The protein below binds the small molecule below.
Small molecule (SMILES): CC(=O)N[C@H]1[C@H](O[C@H]2[C@H](O)[C@@H](NC(C)=O)CO[C@@H]2CO[C@@H]2O[C@@H](C)[C@@H](O)[C@@H](O)[C@@H]2O)O[C@H](CO)[C@@H](O)[C@@H]1O

Sequence of chain 3.A:
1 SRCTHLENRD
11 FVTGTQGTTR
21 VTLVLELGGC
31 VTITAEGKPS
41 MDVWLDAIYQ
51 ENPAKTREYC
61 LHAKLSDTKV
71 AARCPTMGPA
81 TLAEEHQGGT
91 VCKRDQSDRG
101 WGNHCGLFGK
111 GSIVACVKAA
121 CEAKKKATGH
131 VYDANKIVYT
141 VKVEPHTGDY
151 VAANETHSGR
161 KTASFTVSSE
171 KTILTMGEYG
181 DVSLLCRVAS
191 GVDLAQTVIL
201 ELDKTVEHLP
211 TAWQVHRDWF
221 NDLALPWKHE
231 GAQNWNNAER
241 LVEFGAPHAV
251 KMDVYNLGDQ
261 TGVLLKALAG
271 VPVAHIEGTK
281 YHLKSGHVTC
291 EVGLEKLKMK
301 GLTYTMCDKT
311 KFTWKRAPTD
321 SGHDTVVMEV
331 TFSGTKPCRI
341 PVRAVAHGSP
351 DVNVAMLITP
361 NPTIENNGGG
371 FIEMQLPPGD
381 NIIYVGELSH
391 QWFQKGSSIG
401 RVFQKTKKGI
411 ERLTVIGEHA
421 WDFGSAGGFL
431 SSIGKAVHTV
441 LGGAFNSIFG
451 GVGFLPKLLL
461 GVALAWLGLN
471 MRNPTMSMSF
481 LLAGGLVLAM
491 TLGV

Sequence of chain 3.B:
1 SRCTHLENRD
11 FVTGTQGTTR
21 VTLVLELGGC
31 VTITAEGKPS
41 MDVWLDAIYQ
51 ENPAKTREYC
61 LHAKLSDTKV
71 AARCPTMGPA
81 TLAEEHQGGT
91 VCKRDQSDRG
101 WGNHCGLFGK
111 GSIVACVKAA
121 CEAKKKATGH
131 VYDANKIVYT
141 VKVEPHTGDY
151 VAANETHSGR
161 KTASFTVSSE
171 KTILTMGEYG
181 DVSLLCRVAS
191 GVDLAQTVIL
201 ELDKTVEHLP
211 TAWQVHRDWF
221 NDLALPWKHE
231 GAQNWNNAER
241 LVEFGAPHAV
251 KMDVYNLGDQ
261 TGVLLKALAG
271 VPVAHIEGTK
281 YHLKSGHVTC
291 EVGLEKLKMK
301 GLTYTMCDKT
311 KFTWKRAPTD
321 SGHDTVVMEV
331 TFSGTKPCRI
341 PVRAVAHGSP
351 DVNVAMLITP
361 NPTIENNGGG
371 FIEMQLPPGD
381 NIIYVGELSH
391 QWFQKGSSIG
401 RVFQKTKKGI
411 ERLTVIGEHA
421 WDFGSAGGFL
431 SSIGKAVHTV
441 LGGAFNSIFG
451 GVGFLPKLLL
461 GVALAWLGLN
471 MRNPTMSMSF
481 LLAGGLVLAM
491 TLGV

Binding-site contacts:
Ligand atom O5 contacts residue HIS104 of chain 3.A at 3.0 Å (h-bond).
Ligand atom C1 contacts residue HIS104 of chain 3.A at 3.2 Å.
Ligand atom C6 contacts residue HIS104 of chain 3.A at 3.2 Å.
Ligand atom C1 contacts residue ASN154 of chain 3.B at 1.4 Å.
Ligand atom C4 contacts residue HIS104 of chain 3.A at 4.4 Å.
Ligand atom C2 contacts residue ASN154 of chain 3.B at 2.4 Å.
Ligand atom O5 contacts residue ASN154 of chain 3.B at 2.4 Å (h-bond).
Ligand atom C8 contacts residue HIS104 of chain 3.A at 4.0 Å.
Ligand atom N2 contacts residue ASN154 of chain 3.B at 2.9 Å (h-bond).
Ligand atom C7 contacts residue ASN154 of chain 3.B at 3.3 Å.
Ligand atom O7 contacts residue ASN154 of chain 3.B at 3.3 Å (h-bond).
Ligand atom C5 contacts residue HIS104 of chain 3.A at 3.1 Å.
Ligand atom C8 contacts residue ASN154 of chain 3.B at 3.4 Å.
Ligand atom C5 contacts residue ASN154 of chain 3.B at 3.7 Å.
Ligand atom C3 contacts residue ASN154 of chain 3.B at 3.8 Å.
Ligand atom C4 contacts residue ASN154 of chain 3.B at 4.2 Å.